Sequence of chain 1.G:
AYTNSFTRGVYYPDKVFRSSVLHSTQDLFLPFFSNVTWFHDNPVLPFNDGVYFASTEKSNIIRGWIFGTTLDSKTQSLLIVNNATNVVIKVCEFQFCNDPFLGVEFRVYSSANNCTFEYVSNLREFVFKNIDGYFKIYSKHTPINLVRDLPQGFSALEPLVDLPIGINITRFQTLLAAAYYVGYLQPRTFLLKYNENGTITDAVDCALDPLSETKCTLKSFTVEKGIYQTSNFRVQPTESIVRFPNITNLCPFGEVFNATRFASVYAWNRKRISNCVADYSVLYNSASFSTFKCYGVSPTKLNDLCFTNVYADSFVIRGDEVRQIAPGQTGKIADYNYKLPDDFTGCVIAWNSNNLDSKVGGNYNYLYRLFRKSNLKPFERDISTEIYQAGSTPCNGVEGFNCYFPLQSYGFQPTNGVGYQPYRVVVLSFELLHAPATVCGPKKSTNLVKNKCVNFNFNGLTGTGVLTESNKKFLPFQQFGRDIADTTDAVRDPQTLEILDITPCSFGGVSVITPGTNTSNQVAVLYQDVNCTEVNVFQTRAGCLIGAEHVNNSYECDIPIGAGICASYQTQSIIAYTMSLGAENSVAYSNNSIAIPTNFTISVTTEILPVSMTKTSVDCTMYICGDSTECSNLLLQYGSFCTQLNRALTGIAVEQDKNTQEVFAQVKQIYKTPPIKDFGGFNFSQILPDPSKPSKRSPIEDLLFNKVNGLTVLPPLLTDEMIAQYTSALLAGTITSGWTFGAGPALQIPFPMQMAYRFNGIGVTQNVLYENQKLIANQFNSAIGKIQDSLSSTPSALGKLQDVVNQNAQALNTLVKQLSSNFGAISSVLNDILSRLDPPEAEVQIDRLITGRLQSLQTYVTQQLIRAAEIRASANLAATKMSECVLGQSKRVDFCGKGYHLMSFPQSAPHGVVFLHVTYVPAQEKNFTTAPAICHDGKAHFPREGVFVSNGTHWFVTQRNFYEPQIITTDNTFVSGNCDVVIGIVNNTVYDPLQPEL

The protein below binds the small molecule below.
Small molecule (SMILES): CC(=O)N[C@@H]1[C@@H](O)[C@H](O)[C@@H](CO)O[C@H]1O

Binding-site contacts:
Ligand atom N2 contacts residue ASN165 of chain 1.G at 2.9 Å (h-bond).
Ligand atom C5 contacts residue ASN165 of chain 1.G at 3.8 Å.
Ligand atom C3 contacts residue ASN165 of chain 1.G at 3.9 Å.
Ligand atom C7 contacts residue GLU132 of chain 1.G at 4.2 Å.
Ligand atom C6 contacts residue THR167 of chain 1.G at 4.2 Å.
Ligand atom C4 contacts residue ASN165 of chain 1.G at 4.3 Å.
Ligand atom C8 contacts residue ASN165 of chain 1.G at 4.3 Å.
Ligand atom O7 contacts residue GLU132 of chain 1.G at 3.4 Å (salt-bridge).
Ligand atom O5 contacts residue ASN165 of chain 1.G at 2.4 Å (h-bond).
Ligand atom C7 contacts residue ASN165 of chain 1.G at 3.7 Å.
Ligand atom C2 contacts residue ASN165 of chain 1.G at 2.5 Å.
Ligand atom O7 contacts residue ASN165 of chain 1.G at 4.0 Å.
Ligand atom C1 contacts residue ASN165 of chain 1.G at 1.5 Å.
Ligand atom O5 contacts residue THR167 of chain 1.G at 3.7 Å.
Ligand atom O6 contacts residue THR167 of chain 1.G at 3.5 Å.